Sequence of chain 1.A:
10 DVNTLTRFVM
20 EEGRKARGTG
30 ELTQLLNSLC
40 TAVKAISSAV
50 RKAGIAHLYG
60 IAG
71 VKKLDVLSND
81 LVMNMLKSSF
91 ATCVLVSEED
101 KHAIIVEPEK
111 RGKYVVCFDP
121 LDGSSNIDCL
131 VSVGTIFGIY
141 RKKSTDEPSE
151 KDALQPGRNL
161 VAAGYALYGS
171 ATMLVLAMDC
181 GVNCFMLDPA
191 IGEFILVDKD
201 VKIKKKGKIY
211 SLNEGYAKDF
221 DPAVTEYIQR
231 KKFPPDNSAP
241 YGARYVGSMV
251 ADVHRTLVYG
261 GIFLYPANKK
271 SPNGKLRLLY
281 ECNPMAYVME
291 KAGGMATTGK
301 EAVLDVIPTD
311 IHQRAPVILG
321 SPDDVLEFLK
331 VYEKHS

Sequence of chain 1.C:
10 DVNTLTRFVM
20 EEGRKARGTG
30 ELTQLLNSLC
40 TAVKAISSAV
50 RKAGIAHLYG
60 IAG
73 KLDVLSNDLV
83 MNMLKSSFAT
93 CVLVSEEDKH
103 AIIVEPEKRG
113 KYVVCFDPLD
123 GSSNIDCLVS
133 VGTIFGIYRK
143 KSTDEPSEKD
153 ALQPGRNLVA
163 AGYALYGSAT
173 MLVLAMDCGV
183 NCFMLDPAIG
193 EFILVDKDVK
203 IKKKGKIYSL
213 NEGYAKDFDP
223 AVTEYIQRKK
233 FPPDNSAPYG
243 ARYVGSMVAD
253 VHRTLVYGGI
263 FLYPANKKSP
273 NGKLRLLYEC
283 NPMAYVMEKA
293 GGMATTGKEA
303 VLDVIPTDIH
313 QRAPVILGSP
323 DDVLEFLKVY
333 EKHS

Binding-site contacts:
Ligand atom N6 contacts residue GLY22 of chain 1.A at 3.8 Å.
Ligand atom N6 contacts residue GLY27 of chain 1.A at 3.1 Å.
Ligand atom C13 contacts residue 95P1 of chain 1.K at 3.5 Å.
Ligand atom C14 contacts residue 95P1 of chain 1.K at 3.1 Å.
Ligand atom C4 contacts residue THR32 of chain 1.A at 3.3 Å.
Ligand atom BR1 contacts residue MET178 of chain 1.A at 3.4 Å.
Ligand atom O15 contacts residue GLY27 of chain 1.A at 3.3 Å.
Ligand atom O15 contacts residue THR28 of chain 1.A at 3.6 Å (h-bond).
Ligand atom N11 contacts residue GLY29 of chain 1.A at 3.7 Å.
Ligand atom BR2 contacts residue MET19 of chain 1.A at 3.6 Å.
Ligand atom O15 contacts residue GLY29 of chain 1.A at 3.9 Å.
Ligand atom O16 contacts residue GLU30 of chain 1.A at 3.5 Å (salt-bridge).
Ligand atom C2 contacts residue GLY22 of chain 1.A at 3.7 Å.
Ligand atom C5 contacts residue 95P1 of chain 1.K at 3.9 Å.
Ligand atom S8 contacts residue MET19 of chain 1.A at 3.6 Å.
Ligand atom C4 contacts residue LEU31 of chain 1.A at 3.9 Å (hydrophobic).
Ligand atom N6 contacts residue GLY29 of chain 1.A at 3.2 Å (h-bond).
Ligand atom O16 contacts residue GLY29 of chain 1.A at 3.2 Å.
Ligand atom C7 contacts residue GLY22 of chain 1.A at 3.9 Å.
Ligand atom C9 contacts residue GLY22 of chain 1.A at 3.7 Å.
Ligand atom O17 contacts residue GLY29 of chain 1.A at 2.9 Å.
Ligand atom BR2 contacts residue THR32 of chain 1.C at 3.9 Å.
Ligand atom N11 contacts residue GLY27 of chain 1.A at 3.2 Å (h-bond).
Ligand atom BR2 contacts residue 95P1 of chain 1.K at 3.5 Å.
Ligand atom N11 contacts residue GLY22 of chain 1.A at 3.5 Å (h-bond).
Ligand atom C9 contacts residue GLY29 of chain 1.A at 3.2 Å.
Ligand atom N6 contacts residue THR28 of chain 1.A at 3.6 Å (h-bond).
Ligand atom O16 contacts residue THR32 of chain 1.A at 3.0 Å (h-bond).
Ligand atom BR1 contacts residue VAL18 of chain 1.A at 3.7 Å.
Ligand atom C10 contacts residue GLY22 of chain 1.A at 3.9 Å.
Ligand atom C4 contacts residue GLY22 of chain 1.A at 3.8 Å.
Ligand atom S1 contacts residue GLY29 of chain 1.A at 3.6 Å.
Ligand atom O16 contacts residue LEU31 of chain 1.A at 3.0 Å (h-bond).
Ligand atom S3 contacts residue GLY22 of chain 1.A at 3.8 Å.
Ligand atom C9 contacts residue GLY27 of chain 1.A at 3.7 Å.
Ligand atom N12 contacts residue 95P1 of chain 1.K at 3.2 Å.
Ligand atom BR2 contacts residue GLY29 of chain 1.C at 3.8 Å.
Ligand atom C14 contacts residue THR28 of chain 1.C at 3.9 Å.
Ligand atom O17 contacts residue THR32 of chain 1.A at 2.9 Å (h-bond).
Ligand atom C13 contacts residue ARG23 of chain 1.A at 3.9 Å.

The small molecule below binds the protein below.
Small molecule (SMILES): O=C(Nc1ncc(Br)s1)NS(=O)(=O)c1cc(Br)c(Cl)s1